The small molecule below binds the protein below.
Small molecule (SMILES): CC(=O)N[C@H]1[C@H](O[C@H]2[C@H](O)[C@@H](NC(C)=O)CO[C@@H]2CO[C@@H]2O[C@@H](C)[C@@H](O)[C@@H](O)[C@@H]2O)O[C@H](CO)[C@@H](O)[C@@H]1O

Sequence of chain 2.C:
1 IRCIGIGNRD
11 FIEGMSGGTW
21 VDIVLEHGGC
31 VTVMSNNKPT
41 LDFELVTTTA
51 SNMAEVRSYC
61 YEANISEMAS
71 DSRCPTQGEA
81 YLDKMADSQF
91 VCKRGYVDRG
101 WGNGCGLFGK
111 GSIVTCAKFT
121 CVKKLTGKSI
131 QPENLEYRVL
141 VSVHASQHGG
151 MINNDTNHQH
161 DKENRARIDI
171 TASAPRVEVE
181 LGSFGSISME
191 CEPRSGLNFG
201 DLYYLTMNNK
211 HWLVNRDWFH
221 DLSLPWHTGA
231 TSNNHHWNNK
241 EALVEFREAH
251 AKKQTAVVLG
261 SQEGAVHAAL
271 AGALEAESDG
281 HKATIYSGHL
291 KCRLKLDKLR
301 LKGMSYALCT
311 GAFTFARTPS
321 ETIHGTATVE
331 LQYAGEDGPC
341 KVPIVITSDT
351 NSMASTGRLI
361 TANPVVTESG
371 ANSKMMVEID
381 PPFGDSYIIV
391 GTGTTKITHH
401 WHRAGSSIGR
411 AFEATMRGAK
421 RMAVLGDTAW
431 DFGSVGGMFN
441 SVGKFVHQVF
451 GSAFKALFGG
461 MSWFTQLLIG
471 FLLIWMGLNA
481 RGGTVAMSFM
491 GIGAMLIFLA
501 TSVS

Binding-site contacts:
Ligand atom N2 contacts residue ASN154 of chain 2.C at 2.9 Å (h-bond).
Ligand atom C2 contacts residue MET151 of chain 2.C at 4.3 Å (hydrophobic).
Ligand atom C5 contacts residue THR156 of chain 2.C at 3.8 Å.
Ligand atom C2 contacts residue GLY150 of chain 2.C at 3.8 Å.
Ligand atom O7 contacts residue ASN154 of chain 2.C at 4.0 Å.
Ligand atom O7 contacts residue GLY150 of chain 2.C at 2.9 Å (h-bond).
Ligand atom C8 contacts residue ASN157 of chain 2.C at 3.3 Å.
Ligand atom C3 contacts residue ASN154 of chain 2.C at 3.8 Å.
Ligand atom O5 contacts residue ASN157 of chain 2.C at 4.2 Å.
Ligand atom O5 contacts residue ASN154 of chain 2.C at 2.3 Å (h-bond).
Ligand atom C8 contacts residue THR156 of chain 2.C at 4.2 Å.
Ligand atom C5 contacts residue ASN154 of chain 2.C at 3.6 Å.
Ligand atom O5 contacts residue THR156 of chain 2.C at 3.8 Å.
Ligand atom O6 contacts residue MET151 of chain 2.C at 4.4 Å.
Ligand atom N2 contacts residue GLY150 of chain 2.C at 3.5 Å (h-bond).
Ligand atom C1 contacts residue MET151 of chain 2.C at 4.2 Å (hydrophobic).
Ligand atom C1 contacts residue THR156 of chain 2.C at 4.3 Å.
Ligand atom C2 contacts residue ASN154 of chain 2.C at 2.4 Å.
Ligand atom O7 contacts residue HIS148 of chain 2.C at 3.6 Å.
Ligand atom C1 contacts residue GLY150 of chain 2.C at 4.0 Å.
Ligand atom O5 contacts residue MET151 of chain 2.C at 3.9 Å.
Ligand atom C8 contacts residue GLY150 of chain 2.C at 3.7 Å.
Ligand atom C4 contacts residue MET151 of chain 2.C at 3.9 Å (hydrophobic).
Ligand atom C6 contacts residue ASP161 of chain 2.C at 3.7 Å.
Ligand atom C7 contacts residue GLY150 of chain 2.C at 3.1 Å.
Ligand atom C5 contacts residue THR156 of chain 2.C at 4.1 Å.
Ligand atom C6 contacts residue ASN157 of chain 2.C at 3.7 Å.
Ligand atom C7 contacts residue ASN154 of chain 2.C at 3.7 Å.
Ligand atom C6 contacts residue THR156 of chain 2.C at 3.8 Å.
Ligand atom C4 contacts residue ASN154 of chain 2.C at 4.2 Å.
Ligand atom C3 contacts residue MET151 of chain 2.C at 4.1 Å (hydrophobic).
Ligand atom C6 contacts residue THR156 of chain 2.C at 3.9 Å.
Ligand atom O5 contacts residue THR156 of chain 2.C at 4.1 Å.
Ligand atom C5 contacts residue MET151 of chain 2.C at 3.8 Å (hydrophobic).
Ligand atom C1 contacts residue ASN154 of chain 2.C at 1.4 Å.